Binding-site contacts:
Ligand atom C8 contacts residue TYR296 of chain 1.C at 4.2 Å (hydrophobic).
Ligand atom C7 contacts residue SER323 of chain 1.C at 4.2 Å.
Ligand atom O6 contacts residue ARG570 of chain 1.C at 4.2 Å.
Ligand atom C2 contacts residue ASN295 of chain 1.C at 2.6 Å.
Ligand atom O7 contacts residue MET322 of chain 1.C at 4.1 Å.
Ligand atom O7 contacts residue ASN295 of chain 1.C at 4.1 Å.
Ligand atom O7 contacts residue SER323 of chain 1.C at 3.1 Å (h-bond).
Ligand atom C8 contacts residue MET322 of chain 1.C at 4.2 Å (hydrophobic).
Ligand atom O5 contacts residue ILE293 of chain 1.C at 4.0 Å.
Ligand atom N2 contacts residue ASN295 of chain 1.C at 3.4 Å (h-bond).
Ligand atom C1 contacts residue ILE293 of chain 1.C at 4.2 Å (hydrophobic).
Ligand atom C5 contacts residue ASN295 of chain 1.C at 3.6 Å.
Ligand atom C7 contacts residue ASN295 of chain 1.C at 4.0 Å.
Ligand atom O3 contacts residue ASN295 of chain 1.C at 4.3 Å.
Ligand atom O7 contacts residue THR324 of chain 1.C at 4.4 Å.
Ligand atom C1 contacts residue ASN295 of chain 1.C at 1.4 Å.
Ligand atom C2 contacts residue SER323 of chain 1.C at 4.3 Å.
Ligand atom C3 contacts residue ASN295 of chain 1.C at 3.8 Å.
Ligand atom O5 contacts residue ASN295 of chain 1.C at 2.4 Å (h-bond).
Ligand atom C4 contacts residue ASN295 of chain 1.C at 4.3 Å.

The protein below binds the small molecule below.
Small molecule (SMILES): CC(=O)N[C@@H]1[C@@H](O)[C@H](O)[C@@H](CO)O[C@H]1O

Sequence of chain 1.C:
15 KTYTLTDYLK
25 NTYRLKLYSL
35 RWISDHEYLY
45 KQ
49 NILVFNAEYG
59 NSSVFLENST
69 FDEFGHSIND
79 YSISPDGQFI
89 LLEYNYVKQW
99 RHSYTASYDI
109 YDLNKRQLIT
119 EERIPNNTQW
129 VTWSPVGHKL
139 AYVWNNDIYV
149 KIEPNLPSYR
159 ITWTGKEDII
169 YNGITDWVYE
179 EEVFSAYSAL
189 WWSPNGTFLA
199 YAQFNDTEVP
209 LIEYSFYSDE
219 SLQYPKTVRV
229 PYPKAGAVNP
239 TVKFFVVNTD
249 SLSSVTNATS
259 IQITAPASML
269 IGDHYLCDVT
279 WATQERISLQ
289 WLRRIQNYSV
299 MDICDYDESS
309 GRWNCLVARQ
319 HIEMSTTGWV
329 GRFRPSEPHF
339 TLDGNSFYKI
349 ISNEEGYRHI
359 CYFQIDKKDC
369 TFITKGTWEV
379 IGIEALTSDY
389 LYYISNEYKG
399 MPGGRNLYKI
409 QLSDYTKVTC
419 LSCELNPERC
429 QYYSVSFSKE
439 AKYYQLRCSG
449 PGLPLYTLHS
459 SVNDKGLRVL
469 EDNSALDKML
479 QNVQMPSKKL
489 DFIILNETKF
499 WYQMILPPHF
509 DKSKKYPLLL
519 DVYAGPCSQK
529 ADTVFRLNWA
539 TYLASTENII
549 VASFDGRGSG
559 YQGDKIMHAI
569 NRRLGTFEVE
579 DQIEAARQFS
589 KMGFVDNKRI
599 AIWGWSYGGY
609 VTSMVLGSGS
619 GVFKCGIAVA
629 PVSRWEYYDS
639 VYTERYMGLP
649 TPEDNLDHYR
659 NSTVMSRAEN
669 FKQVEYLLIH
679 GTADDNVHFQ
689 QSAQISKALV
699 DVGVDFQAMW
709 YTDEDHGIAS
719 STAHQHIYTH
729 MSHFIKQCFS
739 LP